The protein below binds the small molecule below.
Small molecule (SMILES): CC(=O)N[C@@H]1[C@@H](O)[C@H](O)[C@@H](CO)O[C@H]1O

Sequence of chain 2.A:
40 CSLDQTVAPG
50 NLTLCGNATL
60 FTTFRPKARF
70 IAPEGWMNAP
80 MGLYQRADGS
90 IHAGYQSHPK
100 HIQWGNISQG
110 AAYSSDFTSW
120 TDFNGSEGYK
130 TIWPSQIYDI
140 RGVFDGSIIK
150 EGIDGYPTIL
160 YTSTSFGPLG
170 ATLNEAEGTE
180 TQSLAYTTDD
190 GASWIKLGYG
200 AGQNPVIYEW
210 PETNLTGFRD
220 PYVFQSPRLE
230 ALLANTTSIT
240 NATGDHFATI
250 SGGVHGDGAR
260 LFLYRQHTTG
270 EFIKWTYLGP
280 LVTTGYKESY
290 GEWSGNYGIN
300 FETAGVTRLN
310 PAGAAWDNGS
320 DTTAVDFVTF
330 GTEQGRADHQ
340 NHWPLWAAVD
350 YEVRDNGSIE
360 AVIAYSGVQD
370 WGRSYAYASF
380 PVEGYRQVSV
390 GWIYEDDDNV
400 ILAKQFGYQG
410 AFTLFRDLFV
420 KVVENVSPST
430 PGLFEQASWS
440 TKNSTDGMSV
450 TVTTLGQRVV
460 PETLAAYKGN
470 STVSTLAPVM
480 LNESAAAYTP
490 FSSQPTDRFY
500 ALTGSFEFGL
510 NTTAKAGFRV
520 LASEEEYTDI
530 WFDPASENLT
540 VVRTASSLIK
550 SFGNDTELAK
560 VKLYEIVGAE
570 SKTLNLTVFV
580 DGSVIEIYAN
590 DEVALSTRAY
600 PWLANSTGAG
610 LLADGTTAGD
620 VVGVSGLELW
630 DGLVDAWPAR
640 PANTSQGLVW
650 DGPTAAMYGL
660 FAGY

Binding-site contacts:
Ligand atom C5 contacts residue ASN642 of chain 2.A at 3.6 Å.
Ligand atom C1 contacts residue ALA57 of chain 2.A at 4.0 Å (hydrophobic).
Ligand atom O5 contacts residue ASN642 of chain 2.A at 2.3 Å (h-bond).
Ligand atom O3 contacts residue ALA57 of chain 2.A at 4.2 Å.
Ligand atom O3 contacts residue ASN56 of chain 2.A at 4.1 Å.
Ligand atom C8 contacts residue ASN642 of chain 2.A at 4.4 Å.
Ligand atom O5 contacts residue SER644 of chain 2.A at 3.7 Å.
Ligand atom C6 contacts residue GLY646 of chain 2.A at 4.1 Å.
Ligand atom C3 contacts residue ALA57 of chain 2.A at 3.6 Å (hydrophobic).
Ligand atom C8 contacts residue PHE60 of chain 2.A at 4.4 Å (hydrophobic).
Ligand atom N2 contacts residue THR58 of chain 2.A at 4.2 Å.
Ligand atom C3 contacts residue ASN56 of chain 2.A at 4.0 Å.
Ligand atom C2 contacts residue ASN642 of chain 2.A at 2.5 Å.
Ligand atom C7 contacts residue ALA57 of chain 2.A at 3.8 Å (hydrophobic).
Ligand atom C5 contacts residue SER644 of chain 2.A at 3.7 Å.
Ligand atom C8 contacts residue ALA57 of chain 2.A at 3.7 Å (hydrophobic).
Ligand atom O6 contacts residue SER644 of chain 2.A at 4.3 Å.
Ligand atom C1 contacts residue SER644 of chain 2.A at 4.0 Å.
Ligand atom O3 contacts residue THR58 of chain 2.A at 4.2 Å.
Ligand atom C6 contacts residue SER644 of chain 2.A at 3.8 Å.
Ligand atom C2 contacts residue ALA57 of chain 2.A at 3.7 Å (hydrophobic).
Ligand atom N2 contacts residue ASN642 of chain 2.A at 2.9 Å (h-bond).
Ligand atom C5 contacts residue ALA57 of chain 2.A at 4.3 Å (hydrophobic).
Ligand atom C7 contacts residue ASN642 of chain 2.A at 3.2 Å.
Ligand atom O7 contacts residue ASN642 of chain 2.A at 3.1 Å (h-bond).
Ligand atom C3 contacts residue ASN642 of chain 2.A at 3.8 Å.
Ligand atom C8 contacts residue THR58 of chain 2.A at 3.4 Å.
Ligand atom O4 contacts residue ASN56 of chain 2.A at 3.8 Å.
Ligand atom C4 contacts residue ASN642 of chain 2.A at 4.2 Å.
Ligand atom C1 contacts residue ASN642 of chain 2.A at 1.4 Å.
Ligand atom N2 contacts residue ALA57 of chain 2.A at 2.9 Å (h-bond).